A small-molecule ligand and the protein it binds are described below.
Small molecule (SMILES): CC(=O)N[C@@H]1[C@@H](O)[C@H](O)[C@@H](CO)O[C@H]1O

Sequence of chain 1.B:
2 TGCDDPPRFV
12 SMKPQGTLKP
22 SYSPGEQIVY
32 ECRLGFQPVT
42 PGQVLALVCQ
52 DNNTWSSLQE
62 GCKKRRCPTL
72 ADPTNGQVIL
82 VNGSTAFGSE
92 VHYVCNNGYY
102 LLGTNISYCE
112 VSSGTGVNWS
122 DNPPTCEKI

Binding-site contacts:
Ligand atom C4 contacts residue ASN53 of chain 1.B at 4.2 Å.
Ligand atom C5 contacts residue GLN51 of chain 1.B at 3.5 Å.
Ligand atom C7 contacts residue ASN53 of chain 1.B at 3.0 Å.
Ligand atom C3 contacts residue ASN53 of chain 1.B at 3.8 Å.
Ligand atom C6 contacts residue GLN51 of chain 1.B at 4.1 Å.
Ligand atom C5 contacts residue ASN53 of chain 1.B at 3.7 Å.
Ligand atom C1 contacts residue THR55 of chain 1.B at 4.0 Å.
Ligand atom C8 contacts residue ASN53 of chain 1.B at 4.3 Å.
Ligand atom C1 contacts residue ASN53 of chain 1.B at 1.4 Å.
Ligand atom C7 contacts residue THR55 of chain 1.B at 3.8 Å.
Ligand atom O7 contacts residue THR55 of chain 1.B at 4.2 Å.
Ligand atom C1 contacts residue GLN51 of chain 1.B at 3.5 Å.
Ligand atom N2 contacts residue THR55 of chain 1.B at 4.0 Å.
Ligand atom C8 contacts residue THR55 of chain 1.B at 3.5 Å.
Ligand atom C3 contacts residue GLN51 of chain 1.B at 4.4 Å.
Ligand atom O6 contacts residue GLN51 of chain 1.B at 3.6 Å (h-bond).
Ligand atom O5 contacts residue GLN51 of chain 1.B at 3.8 Å.
Ligand atom O5 contacts residue ASN53 of chain 1.B at 2.4 Å (h-bond).
Ligand atom C2 contacts residue ASN53 of chain 1.B at 2.5 Å.
Ligand atom C2 contacts residue GLN51 of chain 1.B at 4.4 Å.
Ligand atom N2 contacts residue ASN53 of chain 1.B at 3.0 Å (h-bond).
Ligand atom O7 contacts residue ASN53 of chain 1.B at 2.6 Å (h-bond).